Binding-site contacts:
Ligand atom C7 contacts residue ASN213 of chain 1.A at 3.4 Å.
Ligand atom C1 contacts residue ASN213 of chain 1.A at 1.5 Å.
Ligand atom C8 contacts residue PRO217 of chain 1.A at 3.9 Å (hydrophobic).
Ligand atom C7 contacts residue SER253 of chain 1.A at 4.5 Å.
Ligand atom C3 contacts residue NAG2 of chain 1.V at 3.9 Å.
Ligand atom C2 contacts residue ASN213 of chain 1.A at 2.6 Å.
Ligand atom C7 contacts residue THR215 of chain 1.A at 3.9 Å.
Ligand atom O2 contacts residue ASP33 of chain 1.N at 4.4 Å.
Ligand atom C4 contacts residue ASN213 of chain 1.A at 4.4 Å.
Ligand atom O7 contacts residue NAG1 of chain 1.V at 3.5 Å.
Ligand atom C3 contacts residue ASN213 of chain 1.A at 3.9 Å.
Ligand atom C8 contacts residue THR215 of chain 1.A at 4.0 Å.
Ligand atom O2 contacts residue NAG2 of chain 1.V at 4.0 Å.
Ligand atom O3 contacts residue NAG1 of chain 1.V at 4.4 Å.
Ligand atom C7 contacts residue PRO217 of chain 1.A at 4.2 Å (hydrophobic).
Ligand atom C7 contacts residue NAG1 of chain 1.V at 3.8 Å.
Ligand atom C8 contacts residue NAG1 of chain 1.V at 3.8 Å.
Ligand atom C1 contacts residue THR215 of chain 1.A at 3.9 Å.
Ligand atom C2 contacts residue THR215 of chain 1.A at 3.9 Å.
Ligand atom O3 contacts residue THR215 of chain 1.A at 4.3 Å.
Ligand atom O7 contacts residue PRO217 of chain 1.A at 3.9 Å.
Ligand atom C8 contacts residue GLN254 of chain 1.A at 4.1 Å.
Ligand atom O7 contacts residue ASN213 of chain 1.A at 3.6 Å (h-bond).
Ligand atom C8 contacts residue PHE256 of chain 1.A at 4.4 Å (hydrophobic).
Ligand atom C3 contacts residue THR215 of chain 1.A at 3.8 Å.
Ligand atom O5 contacts residue ASN213 of chain 1.A at 2.5 Å (h-bond).
Ligand atom O3 contacts residue ASP33 of chain 1.N at 3.4 Å (salt-bridge).
Ligand atom C8 contacts residue ASN213 of chain 1.A at 4.2 Å.
Ligand atom C5 contacts residue ASN213 of chain 1.A at 3.9 Å.
Ligand atom N2 contacts residue ASN213 of chain 1.A at 2.9 Å (h-bond).
Ligand atom C2 contacts residue NAG2 of chain 1.V at 3.8 Å.
Ligand atom N2 contacts residue THR215 of chain 1.A at 3.0 Å (h-bond).
Ligand atom O3 contacts residue NAG2 of chain 1.V at 3.1 Å.
Ligand atom C8 contacts residue SER253 of chain 1.A at 3.0 Å.

This protein binds this small molecule.
Small molecule (SMILES): CC(=O)N[C@H]1[C@H](O[C@H]2[C@H](O)[C@@H](NC(C)=O)CO[C@@H]2CO)O[C@H](CO)[C@@H](O[C@@H]2O[C@H](CO[C@H]3O[C@H](CO)[C@@H](O)[C@H](O)[C@@H]3O)[C@@H](O)[C@H](O[C@H]3O[C@H](CO)[C@@H](O)[C@H](O)[C@@H]3O)[C@@H]2O)[C@@H]1O

Sequence of chain 1.N:
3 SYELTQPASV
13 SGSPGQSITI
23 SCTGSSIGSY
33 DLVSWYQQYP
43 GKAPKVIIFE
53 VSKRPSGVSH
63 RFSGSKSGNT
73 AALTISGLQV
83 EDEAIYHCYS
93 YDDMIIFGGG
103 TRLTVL

Sequence of chain 1.A:
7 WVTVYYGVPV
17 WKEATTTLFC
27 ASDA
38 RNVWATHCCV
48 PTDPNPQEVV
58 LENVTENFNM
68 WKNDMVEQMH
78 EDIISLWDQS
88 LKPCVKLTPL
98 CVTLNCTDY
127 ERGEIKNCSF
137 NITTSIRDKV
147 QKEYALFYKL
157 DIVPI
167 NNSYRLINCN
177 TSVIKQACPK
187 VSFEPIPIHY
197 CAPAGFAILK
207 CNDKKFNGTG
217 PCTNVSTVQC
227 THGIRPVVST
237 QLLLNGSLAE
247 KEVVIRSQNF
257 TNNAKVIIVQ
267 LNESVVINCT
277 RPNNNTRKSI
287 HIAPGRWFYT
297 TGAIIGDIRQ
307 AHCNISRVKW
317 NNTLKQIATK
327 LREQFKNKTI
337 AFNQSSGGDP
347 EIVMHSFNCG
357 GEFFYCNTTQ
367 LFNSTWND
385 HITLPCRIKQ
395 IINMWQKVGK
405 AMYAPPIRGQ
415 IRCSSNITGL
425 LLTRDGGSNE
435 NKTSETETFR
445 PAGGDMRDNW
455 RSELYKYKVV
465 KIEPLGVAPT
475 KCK